This protein binds this small molecule.
Small molecule (SMILES): CC(=O)N[C@H]1[C@H](O[C@H]2[C@H](O)[C@@H](NC(C)=O)CO[C@@H]2CO)O[C@H](CO)[C@@H](O)[C@@H]1O

Binding-site contacts:
Ligand atom C4 contacts residue ASN309 of chain 1.A at 4.1 Å.
Ligand atom N2 contacts residue ASN309 of chain 1.A at 3.0 Å (h-bond).
Ligand atom C2 contacts residue ASN309 of chain 1.A at 2.5 Å.
Ligand atom O6 contacts residue SER175 of chain 1.A at 3.7 Å.
Ligand atom N2 contacts residue ASN146 of chain 1.A at 4.4 Å.
Ligand atom C7 contacts residue ASN309 of chain 1.A at 3.5 Å.
Ligand atom O7 contacts residue ASN309 of chain 1.A at 4.4 Å.
Ligand atom O5 contacts residue ASN309 of chain 1.A at 2.1 Å (h-bond).
Ligand atom O7 contacts residue NAG1 of chain 1.J at 3.2 Å (h-bond).
Ligand atom O7 contacts residue ASN146 of chain 1.A at 3.1 Å (h-bond).
Ligand atom C8 contacts residue ASN309 of chain 1.A at 3.7 Å.
Ligand atom C3 contacts residue ASN309 of chain 1.A at 3.8 Å.
Ligand atom C5 contacts residue ASN309 of chain 1.A at 3.5 Å.
Ligand atom O7 contacts residue LYS136 of chain 1.A at 4.0 Å.
Ligand atom C7 contacts residue NAG1 of chain 1.J at 4.4 Å.
Ligand atom C1 contacts residue SER175 of chain 1.A at 4.3 Å.
Ligand atom O5 contacts residue SER175 of chain 1.A at 3.5 Å (h-bond).
Ligand atom C1 contacts residue ASN309 of chain 1.A at 1.4 Å.
Ligand atom O6 contacts residue LEU149 of chain 1.A at 3.6 Å.
Ligand atom C6 contacts residue SER175 of chain 1.A at 4.4 Å.
Ligand atom C7 contacts residue ASN146 of chain 1.A at 3.5 Å.
Ligand atom C8 contacts residue ASN146 of chain 1.A at 3.7 Å.

Sequence of chain 1.A:
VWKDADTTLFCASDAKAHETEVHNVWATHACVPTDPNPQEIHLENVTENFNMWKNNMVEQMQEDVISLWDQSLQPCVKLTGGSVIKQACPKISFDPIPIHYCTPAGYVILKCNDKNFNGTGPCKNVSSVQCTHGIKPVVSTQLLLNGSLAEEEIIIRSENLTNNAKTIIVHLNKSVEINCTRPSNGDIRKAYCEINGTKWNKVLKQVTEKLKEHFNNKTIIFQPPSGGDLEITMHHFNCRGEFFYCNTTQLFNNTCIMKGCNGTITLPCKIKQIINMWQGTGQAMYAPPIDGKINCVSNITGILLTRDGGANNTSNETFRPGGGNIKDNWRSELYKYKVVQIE